Sequence of chain 2.A:
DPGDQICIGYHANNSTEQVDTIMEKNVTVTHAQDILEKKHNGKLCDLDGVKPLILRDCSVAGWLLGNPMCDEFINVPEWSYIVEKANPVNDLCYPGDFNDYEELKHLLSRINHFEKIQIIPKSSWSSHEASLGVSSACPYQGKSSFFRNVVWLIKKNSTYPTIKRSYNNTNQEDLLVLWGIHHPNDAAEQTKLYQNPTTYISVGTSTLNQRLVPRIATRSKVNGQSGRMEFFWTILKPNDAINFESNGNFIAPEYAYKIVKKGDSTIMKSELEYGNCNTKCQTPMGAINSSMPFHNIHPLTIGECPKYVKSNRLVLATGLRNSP

The small molecule below binds the protein below.
Small molecule (SMILES): CC(=O)N[C@@H]1[C@@H](O)[C@H](O)[C@@H](CO)O[C@H]1O

Binding-site contacts:
Ligand atom O5 contacts residue ASN290 of chain 2.A at 2.3 Å (h-bond).
Ligand atom O7 contacts residue ASN290 of chain 2.A at 4.1 Å.
Ligand atom C7 contacts residue ASN290 of chain 2.A at 3.8 Å.
Ligand atom C1 contacts residue ASN290 of chain 2.A at 1.4 Å.
Ligand atom C3 contacts residue ASN290 of chain 2.A at 3.9 Å.
Ligand atom C4 contacts residue ASN290 of chain 2.A at 4.2 Å.
Ligand atom C2 contacts residue ASN290 of chain 2.A at 2.5 Å.
Ligand atom C5 contacts residue ASN290 of chain 2.A at 3.6 Å.
Ligand atom N2 contacts residue ASN290 of chain 2.A at 3.0 Å (h-bond).
Ligand atom C8 contacts residue ASN290 of chain 2.A at 4.4 Å.